Binding-site contacts:
Ligand atom C7 contacts residue ALA238 of chain 3.A at 4.3 Å (hydrophobic).
Ligand atom C3 contacts residue ASN165 of chain 3.A at 3.9 Å.
Ligand atom C3 contacts residue ASN236 of chain 3.A at 3.8 Å.
Ligand atom C1 contacts residue ASN236 of chain 3.A at 3.9 Å.
Ligand atom C8 contacts residue ASP237 of chain 3.A at 4.2 Å.
Ligand atom C7 contacts residue ASN165 of chain 3.A at 3.9 Å.
Ligand atom C8 contacts residue ALA238 of chain 3.A at 3.9 Å (hydrophobic).
Ligand atom C2 contacts residue ASN165 of chain 3.A at 2.6 Å.
Ligand atom N2 contacts residue ASN165 of chain 3.A at 3.0 Å (h-bond).
Ligand atom O7 contacts residue ASN236 of chain 3.A at 3.6 Å.
Ligand atom N2 contacts residue ASN236 of chain 3.A at 3.0 Å (h-bond).
Ligand atom C8 contacts residue ASN236 of chain 3.A at 4.0 Å.
Ligand atom C8 contacts residue SER217 of chain 1.A at 3.6 Å.
Ligand atom C4 contacts residue ASN165 of chain 3.A at 4.2 Å.
Ligand atom O7 contacts residue ASN165 of chain 3.A at 4.2 Å.
Ligand atom C5 contacts residue ASN236 of chain 3.A at 3.7 Å.
Ligand atom C5 contacts residue ASN165 of chain 3.A at 3.6 Å.
Ligand atom C1 contacts residue ASN165 of chain 3.A at 1.4 Å.
Ligand atom O6 contacts residue THR167 of chain 3.A at 4.2 Å.
Ligand atom C2 contacts residue ASN236 of chain 3.A at 3.8 Å.
Ligand atom O3 contacts residue ASN236 of chain 3.A at 4.4 Å.
Ligand atom C4 contacts residue ASN236 of chain 3.A at 4.1 Å.
Ligand atom O4 contacts residue ASN236 of chain 3.A at 3.8 Å.
Ligand atom C7 contacts residue ASN236 of chain 3.A at 4.0 Å.
Ligand atom O5 contacts residue ASN236 of chain 3.A at 4.5 Å.
Ligand atom O5 contacts residue ASN165 of chain 3.A at 2.3 Å (h-bond).

This protein binds this small molecule.
Small molecule (SMILES): CC(=O)N[C@H]1[C@@H](O[C@H]2[C@H](O)[C@@H](NC(C)=O)CO[C@@H]2CO)O[C@H](CO)[C@@H](O[C@H]2O[C@H](CO[C@H]3O[C@H](CO)[C@@H](O)[C@H](O)[C@@H]3O)[C@@H](O)[C@H](O[C@@H]3O[C@H](CO)[C@@H](O)[C@H](O)[C@@H]3O)[C@@H]2O)[C@@H]1O

Sequence of chain 3.A:
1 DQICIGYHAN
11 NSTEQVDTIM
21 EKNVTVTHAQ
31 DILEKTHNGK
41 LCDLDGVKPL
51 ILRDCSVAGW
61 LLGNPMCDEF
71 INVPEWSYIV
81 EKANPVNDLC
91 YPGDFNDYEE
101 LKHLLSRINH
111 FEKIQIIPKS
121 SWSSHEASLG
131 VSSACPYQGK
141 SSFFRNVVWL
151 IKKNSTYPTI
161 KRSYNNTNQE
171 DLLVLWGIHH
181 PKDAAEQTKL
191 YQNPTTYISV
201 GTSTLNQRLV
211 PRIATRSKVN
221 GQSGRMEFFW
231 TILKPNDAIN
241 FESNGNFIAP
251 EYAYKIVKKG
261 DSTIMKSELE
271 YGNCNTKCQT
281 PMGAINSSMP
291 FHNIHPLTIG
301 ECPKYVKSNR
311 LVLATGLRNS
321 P

Sequence of chain 1.A:
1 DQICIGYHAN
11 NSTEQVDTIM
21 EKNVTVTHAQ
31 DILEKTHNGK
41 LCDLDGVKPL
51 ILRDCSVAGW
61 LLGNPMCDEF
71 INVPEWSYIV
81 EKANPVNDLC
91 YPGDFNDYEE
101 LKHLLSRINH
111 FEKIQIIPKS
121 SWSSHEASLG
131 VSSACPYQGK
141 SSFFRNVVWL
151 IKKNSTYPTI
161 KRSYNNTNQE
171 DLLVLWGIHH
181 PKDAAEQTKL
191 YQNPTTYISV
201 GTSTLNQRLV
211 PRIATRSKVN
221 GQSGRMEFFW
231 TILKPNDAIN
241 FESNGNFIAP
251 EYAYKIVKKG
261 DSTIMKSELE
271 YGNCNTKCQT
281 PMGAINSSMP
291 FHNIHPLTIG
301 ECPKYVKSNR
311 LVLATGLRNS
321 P